Binding-site contacts:
Ligand atom O3 contacts residue ALA209 of chain 1.G at 3.1 Å.
Ligand atom C1 contacts residue MG1 of chain 1.MA at 2.9 Å.
Ligand atom C1 contacts residue ALA209 of chain 1.G at 3.5 Å (hydrophobic).
Ligand atom O4 contacts residue ALA209 of chain 1.G at 4.2 Å.
Ligand atom C2 contacts residue GLU188 of chain 1.G at 3.8 Å.
Ligand atom C1 contacts residue ASP212 of chain 1.G at 3.8 Å.
Ligand atom C2 contacts residue THR244 of chain 1.G at 4.0 Å.
Ligand atom O2 contacts residue ASP212 of chain 1.G at 4.1 Å.
Ligand atom O4 contacts residue ARG87 of chain 1.G at 3.9 Å.
Ligand atom O1 contacts residue ASP212 of chain 1.G at 3.0 Å (salt-bridge).
Ligand atom O4 contacts residue MET276 of chain 1.G at 4.1 Å.
Ligand atom C1 contacts residue THR244 of chain 1.G at 3.6 Å.
Ligand atom O3 contacts residue THR244 of chain 1.G at 2.7 Å (h-bond).
Ligand atom O1 contacts residue ALA209 of chain 1.G at 3.9 Å.
Ligand atom C2 contacts residue LYS186 of chain 1.G at 3.6 Å.
Ligand atom C1 contacts residue GLU188 of chain 1.G at 3.5 Å.
Ligand atom O2 contacts residue GLU188 of chain 1.G at 3.2 Å (salt-bridge).
Ligand atom O4 contacts residue THR244 of chain 1.G at 3.5 Å (h-bond).
Ligand atom O3 contacts residue ARG210 of chain 1.G at 3.4 Å (salt-bridge).
Ligand atom O1 contacts residue GLY211 of chain 1.G at 3.9 Å.
Ligand atom C1 contacts residue ARG210 of chain 1.G at 4.3 Å.
Ligand atom O4 contacts residue MG1 of chain 1.MA at 4.1 Å.
Ligand atom O1 contacts residue MG1 of chain 1.MA at 2.0 Å.
Ligand atom O3 contacts residue MG1 of chain 1.MA at 4.0 Å.
Ligand atom O3 contacts residue ASP212 of chain 1.G at 3.9 Å.
Ligand atom C1 contacts residue GLY211 of chain 1.G at 3.7 Å.
Ligand atom O4 contacts residue LYS186 of chain 1.G at 3.7 Å.
Ligand atom O4 contacts residue MET207 of chain 1.G at 4.2 Å.
Ligand atom C2 contacts residue ALA209 of chain 1.G at 3.8 Å (hydrophobic).
Ligand atom O2 contacts residue LYS186 of chain 1.G at 2.8 Å (salt-bridge).
Ligand atom C2 contacts residue MG1 of chain 1.MA at 2.8 Å.
Ligand atom O2 contacts residue ALA209 of chain 1.G at 4.2 Å.
Ligand atom O1 contacts residue GLU188 of chain 1.G at 2.9 Å (salt-bridge).
Ligand atom O3 contacts residue GLY211 of chain 1.G at 2.8 Å (h-bond).
Ligand atom O2 contacts residue MG1 of chain 1.MA at 2.1 Å.
Ligand atom O3 contacts residue GLU188 of chain 1.G at 4.5 Å.

Sequence of chain 1.G:
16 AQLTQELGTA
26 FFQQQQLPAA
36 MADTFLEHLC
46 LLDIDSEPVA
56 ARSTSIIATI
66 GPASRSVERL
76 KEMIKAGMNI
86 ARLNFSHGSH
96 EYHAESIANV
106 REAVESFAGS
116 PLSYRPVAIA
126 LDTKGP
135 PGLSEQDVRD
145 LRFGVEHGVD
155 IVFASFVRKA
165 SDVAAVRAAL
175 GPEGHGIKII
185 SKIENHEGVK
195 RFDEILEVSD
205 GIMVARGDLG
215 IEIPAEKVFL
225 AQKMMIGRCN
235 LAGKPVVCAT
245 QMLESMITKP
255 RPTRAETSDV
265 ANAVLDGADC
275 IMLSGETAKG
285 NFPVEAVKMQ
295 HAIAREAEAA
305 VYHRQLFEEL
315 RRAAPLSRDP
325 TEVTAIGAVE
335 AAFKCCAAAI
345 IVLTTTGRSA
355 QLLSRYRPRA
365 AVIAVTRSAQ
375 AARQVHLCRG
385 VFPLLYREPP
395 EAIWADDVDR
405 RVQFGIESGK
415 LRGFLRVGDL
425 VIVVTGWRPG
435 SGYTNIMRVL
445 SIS

This protein binds this small molecule.
Small molecule (SMILES): O=C([O-])C(=O)[O-]